A small-molecule ligand and the protein it binds are described below.
Small molecule (SMILES): CC(=O)N[C@@H]1[C@@H](O)[C@H](O)[C@@H](CO)O[C@H]1O

Binding-site contacts:
Ligand atom C3 contacts residue ASN13 of chain 1.G at 3.6 Å.
Ligand atom C1 contacts residue ASN13 of chain 1.G at 1.4 Å.
Ligand atom C2 contacts residue ASN13 of chain 1.G at 2.2 Å.
Ligand atom N2 contacts residue ASN13 of chain 1.G at 2.7 Å (h-bond).
Ligand atom C5 contacts residue ASN13 of chain 1.G at 3.6 Å.
Ligand atom C4 contacts residue ASN13 of chain 1.G at 4.0 Å.
Ligand atom O5 contacts residue ASN13 of chain 1.G at 2.4 Å (h-bond).
Ligand atom C7 contacts residue ASN13 of chain 1.G at 3.3 Å.
Ligand atom O7 contacts residue ASN13 of chain 1.G at 3.3 Å (h-bond).
Ligand atom C8 contacts residue ASN13 of chain 1.G at 4.5 Å.

Sequence of chain 1.G:
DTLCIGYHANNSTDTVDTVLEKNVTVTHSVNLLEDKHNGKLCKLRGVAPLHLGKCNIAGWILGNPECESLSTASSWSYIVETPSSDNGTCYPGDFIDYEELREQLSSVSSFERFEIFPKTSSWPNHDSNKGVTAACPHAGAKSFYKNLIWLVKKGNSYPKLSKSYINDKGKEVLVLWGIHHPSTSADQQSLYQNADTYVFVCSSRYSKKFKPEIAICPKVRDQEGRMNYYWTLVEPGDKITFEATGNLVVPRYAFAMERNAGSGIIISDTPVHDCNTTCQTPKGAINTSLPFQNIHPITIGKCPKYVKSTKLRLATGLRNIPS